Binding-site contacts:
Ligand atom N3 contacts residue PRO344 of chain 1.A at 4.0 Å.
Ligand atom PT1 contacts residue GLN348 of chain 1.A at 3.6 Å.
Ligand atom N1 contacts residue CYS347 of chain 1.A at 3.0 Å (h-bond).
Ligand atom C13 contacts residue GLU339 of chain 1.A at 4.0 Å.
Ligand atom C2 contacts residue GLY351 of chain 1.A at 4.2 Å.
Ligand atom C12 contacts residue PRO344 of chain 1.A at 4.3 Å (hydrophobic).
Ligand atom C10 contacts residue GLN348 of chain 1.A at 3.8 Å.
Ligand atom N2 contacts residue GLN348 of chain 1.A at 4.1 Å.
Ligand atom C3 contacts residue GLY351 of chain 1.A at 4.2 Å.
Ligand atom C1 contacts residue CYS347 of chain 1.A at 2.7 Å (hydrophobic).
Ligand atom N3 contacts residue GLN348 of chain 1.A at 4.0 Å.
Ligand atom C3 contacts residue TRP368 of chain 1.A at 4.2 Å (hydrophobic).
Ligand atom PT1 contacts residue GLU339 of chain 1.A at 4.3 Å.
Ligand atom N3 contacts residue CYS347 of chain 1.A at 3.6 Å.
Ligand atom C15 contacts residue CYS347 of chain 1.A at 3.5 Å (hydrophobic).
Ligand atom PT1 contacts residue CYS347 of chain 1.A at 2.5 Å.
Ligand atom C5 contacts residue CYS347 of chain 1.A at 4.3 Å (hydrophobic).
Ligand atom C2 contacts residue CYS347 of chain 1.A at 4.0 Å (hydrophobic).
Ligand atom C7 contacts residue GLN348 of chain 1.A at 4.3 Å.
Ligand atom N3 contacts residue GLU339 of chain 1.A at 3.7 Å.
Ligand atom C15 contacts residue PRO344 of chain 1.A at 3.1 Å (hydrophobic).
Ligand atom C1 contacts residue TRP368 of chain 1.A at 3.4 Å (hydrophobic).
Ligand atom C12 contacts residue GLN348 of chain 1.A at 4.2 Å.
Ligand atom C13 contacts residue PRO344 of chain 1.A at 3.3 Å (hydrophobic).
Ligand atom C14 contacts residue PRO344 of chain 1.A at 2.8 Å (hydrophobic).
Ligand atom C9 contacts residue GLN348 of chain 1.A at 3.5 Å.
Ligand atom N1 contacts residue GLN348 of chain 1.A at 4.4 Å.
Ligand atom C15 contacts residue GLU339 of chain 1.A at 3.3 Å.
Ligand atom C11 contacts residue GLN348 of chain 1.A at 3.8 Å.
Ligand atom C11 contacts residue GLU339 of chain 1.A at 4.4 Å.
Ligand atom C8 contacts residue GLN348 of chain 1.A at 3.8 Å.
Ligand atom C14 contacts residue GLU339 of chain 1.A at 3.0 Å.
Ligand atom C2 contacts residue TRP368 of chain 1.A at 3.1 Å (hydrophobic).

This protein binds this small molecule.
Small molecule (SMILES): Cl[Pt+]12<-n3ccccc3-c3cccc(-c4ccccn->14)n->23

Sequence of chain 1.A:
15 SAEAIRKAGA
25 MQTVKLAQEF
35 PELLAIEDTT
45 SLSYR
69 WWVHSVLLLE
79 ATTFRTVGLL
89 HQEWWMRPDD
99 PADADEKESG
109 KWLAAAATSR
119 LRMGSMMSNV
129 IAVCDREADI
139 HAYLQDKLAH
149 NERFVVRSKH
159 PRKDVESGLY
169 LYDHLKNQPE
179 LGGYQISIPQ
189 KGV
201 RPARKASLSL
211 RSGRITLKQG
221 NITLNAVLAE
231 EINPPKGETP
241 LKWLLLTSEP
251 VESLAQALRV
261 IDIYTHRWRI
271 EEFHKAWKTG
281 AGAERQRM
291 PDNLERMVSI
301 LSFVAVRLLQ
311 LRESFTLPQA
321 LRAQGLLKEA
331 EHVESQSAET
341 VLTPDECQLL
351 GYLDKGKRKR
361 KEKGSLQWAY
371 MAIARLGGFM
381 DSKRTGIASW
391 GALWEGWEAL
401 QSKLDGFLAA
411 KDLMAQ